Sequence of chain 1.G:
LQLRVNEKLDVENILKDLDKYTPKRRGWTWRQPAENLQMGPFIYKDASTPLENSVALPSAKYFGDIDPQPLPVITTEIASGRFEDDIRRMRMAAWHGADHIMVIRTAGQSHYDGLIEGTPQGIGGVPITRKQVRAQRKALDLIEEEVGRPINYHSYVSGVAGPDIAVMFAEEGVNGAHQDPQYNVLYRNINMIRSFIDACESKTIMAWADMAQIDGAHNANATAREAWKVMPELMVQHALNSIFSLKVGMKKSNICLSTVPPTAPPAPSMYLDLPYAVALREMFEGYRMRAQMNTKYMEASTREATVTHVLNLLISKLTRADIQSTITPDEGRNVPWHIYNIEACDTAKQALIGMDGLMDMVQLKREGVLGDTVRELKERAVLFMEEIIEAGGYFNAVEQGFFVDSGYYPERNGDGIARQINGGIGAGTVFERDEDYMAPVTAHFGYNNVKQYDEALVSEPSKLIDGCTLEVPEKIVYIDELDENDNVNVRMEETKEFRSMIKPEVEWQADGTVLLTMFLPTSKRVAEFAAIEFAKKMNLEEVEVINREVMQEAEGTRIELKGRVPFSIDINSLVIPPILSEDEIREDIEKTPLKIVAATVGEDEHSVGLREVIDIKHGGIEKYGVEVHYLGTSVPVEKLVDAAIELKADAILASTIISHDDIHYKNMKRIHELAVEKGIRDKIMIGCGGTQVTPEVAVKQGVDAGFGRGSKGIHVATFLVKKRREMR

Binding-site contacts:
Ligand atom C2 contacts residue TYR187 of chain 1.G at 3.4 Å (hydrophobic).
Ligand atom OP2 contacts residue SER114 of chain 1.G at 2.2 Å (h-bond).
Ligand atom N contacts residue ILE108 of chain 1.G at 3.7 Å.
Ligand atom N1 contacts residue SER162 of chain 1.G at 2.6 Å (h-bond).
Ligand atom O3 contacts residue ASN223 of chain 1.G at 2.7 Å (h-bond).
Ligand atom OP4 contacts residue TYR187 of chain 1.G at 3.1 Å (h-bond).
Ligand atom OXT contacts residue ARG294 of chain 1.G at 3.6 Å (salt-bridge).
Ligand atom C2 contacts residue SER162 of chain 1.G at 3.6 Å.
Ligand atom P contacts residue ARG109 of chain 1.G at 3.2 Å.
Ligand atom CB contacts residue TYR160 of chain 1.G at 3.2 Å (hydrophobic).
Ligand atom C6 contacts residue TYR187 of chain 1.G at 3.3 Å (hydrophobic).
Ligand atom OP1 contacts residue ARG192 of chain 1.G at 2.6 Å (salt-bridge).
Ligand atom OP3 contacts residue ARG109 of chain 1.G at 3.3 Å (salt-bridge).
Ligand atom OP2 contacts residue ARG109 of chain 1.G at 2.1 Å (salt-bridge).
Ligand atom C2A contacts residue TYR187 of chain 1.G at 3.3 Å (hydrophobic).
Ligand atom OXT contacts residue HIS222 of chain 1.G at 2.9 Å (h-bond).
Ligand atom C contacts residue ARG294 of chain 1.G at 3.6 Å.
Ligand atom C5 contacts residue TYR187 of chain 1.G at 3.5 Å (hydrophobic).
Ligand atom OXT contacts residue TYR160 of chain 1.G at 3.1 Å (h-bond).
Ligand atom O contacts residue ARG294 of chain 1.G at 2.7 Å (salt-bridge).
Ligand atom C4 contacts residue TYR160 of chain 1.G at 3.5 Å (hydrophobic).
Ligand atom OP1 contacts residue TYR187 of chain 1.G at 3.1 Å (h-bond).
Ligand atom N contacts residue GLU81 of chain 1.G at 2.7 Å (salt-bridge).
Ligand atom C4 contacts residue TYR187 of chain 1.G at 3.6 Å (hydrophobic).
Ligand atom P contacts residue SER114 of chain 1.G at 3.5 Å.
Ligand atom CA contacts residue TYR160 of chain 1.G at 3.6 Å (hydrophobic).
Ligand atom C contacts residue TYR160 of chain 1.G at 3.6 Å (hydrophobic).
Ligand atom N1 contacts residue TYR187 of chain 1.G at 3.2 Å.
Ligand atom OXT contacts residue HIS182 of chain 1.G at 2.7 Å (h-bond).
Ligand atom O contacts residue GLU81 of chain 1.G at 3.2 Å (salt-bridge).
Ligand atom O contacts residue GLN296 of chain 1.G at 3.1 Å (h-bond).
Ligand atom C3 contacts residue TYR187 of chain 1.G at 3.4 Å (hydrophobic).
Ligand atom C6 contacts residue SER162 of chain 1.G at 3.3 Å.
Ligand atom C contacts residue HIS222 of chain 1.G at 3.3 Å.
Ligand atom NE contacts residue ASN223 of chain 1.G at 3.4 Å (h-bond).
Ligand atom P contacts residue TYR187 of chain 1.G at 3.5 Å.
Ligand atom C5 contacts residue TYR160 of chain 1.G at 3.3 Å (hydrophobic).
Ligand atom C6 contacts residue TYR160 of chain 1.G at 3.4 Å (hydrophobic).
Ligand atom O3 contacts residue HIS222 of chain 1.G at 3.5 Å.
Ligand atom OP2 contacts residue TYR187 of chain 1.G at 3.6 Å (h-bond).

The protein below binds the small molecule below.
Small molecule (SMILES): Cc1ncc(COP(=O)(O)O)c(/C=N/CCC[C@H](N)C(=O)O)c1O